Sequence of chain 1.A:
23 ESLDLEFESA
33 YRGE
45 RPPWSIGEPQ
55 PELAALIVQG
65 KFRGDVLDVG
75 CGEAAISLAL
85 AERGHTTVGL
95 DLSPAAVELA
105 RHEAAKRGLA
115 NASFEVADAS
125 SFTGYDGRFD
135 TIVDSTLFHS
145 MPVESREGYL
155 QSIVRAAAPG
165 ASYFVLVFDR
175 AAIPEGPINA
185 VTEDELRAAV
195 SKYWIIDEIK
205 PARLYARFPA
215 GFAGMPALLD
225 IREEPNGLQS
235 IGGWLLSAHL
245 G

A protein and the small-molecule ligand that binds it are described below.
Small molecule (SMILES): O=c1ccn(O)c2ccccc12

Binding-site contacts:
Ligand atom C5 contacts residue TYR209 of chain 1.A at 4.1 Å (hydrophobic).
Ligand atom C contacts residue THR140 of chain 1.A at 3.5 Å.
Ligand atom N contacts residue HIS143 of chain 1.A at 3.7 Å.
Ligand atom C6 contacts residue PHE172 of chain 1.A at 4.3 Å (hydrophobic).
Ligand atom O1 contacts residue PHE212 of chain 1.A at 3.8 Å.
Ligand atom C5 contacts residue TRP48 of chain 1.A at 3.7 Å (hydrophobic).
Ligand atom C3 contacts residue TRP48 of chain 1.A at 4.0 Å (hydrophobic).
Ligand atom C contacts residue PHE172 of chain 1.A at 3.9 Å (hydrophobic).
Ligand atom C4 contacts residue ALA210 of chain 1.A at 3.7 Å (hydrophobic).
Ligand atom O contacts residue SAH1 of chain 1.B at 3.7 Å.
Ligand atom N contacts residue PHE172 of chain 1.A at 4.0 Å.
Ligand atom C5 contacts residue THR140 of chain 1.A at 4.2 Å.
Ligand atom C2 contacts residue TRP48 of chain 1.A at 3.9 Å (hydrophobic).
Ligand atom C3 contacts residue ALA210 of chain 1.A at 3.9 Å (hydrophobic).
Ligand atom C4 contacts residue TRP48 of chain 1.A at 3.8 Å (hydrophobic).
Ligand atom C6 contacts residue TRP48 of chain 1.A at 3.6 Å (hydrophobic).
Ligand atom C3 contacts residue PHE212 of chain 1.A at 4.0 Å (hydrophobic).
Ligand atom C7 contacts residue TRP48 of chain 1.A at 3.7 Å (hydrophobic).
Ligand atom C5 contacts residue LEU208 of chain 1.A at 4.2 Å (hydrophobic).
Ligand atom C1 contacts residue HIS143 of chain 1.A at 4.3 Å.
Ligand atom C2 contacts residue PHE172 of chain 1.A at 3.7 Å (hydrophobic).
Ligand atom O1 contacts residue TRP48 of chain 1.A at 3.9 Å.
Ligand atom O contacts residue THR140 of chain 1.A at 3.0 Å (h-bond).
Ligand atom C8 contacts residue TRP48 of chain 1.A at 4.1 Å (hydrophobic).
Ligand atom O contacts residue SER144 of chain 1.A at 3.7 Å.
Ligand atom C1 contacts residue THR140 of chain 1.A at 4.2 Å.
Ligand atom C1 contacts residue PHE172 of chain 1.A at 3.8 Å (hydrophobic).
Ligand atom C8 contacts residue PHE172 of chain 1.A at 4.3 Å (hydrophobic).
Ligand atom C contacts residue TRP48 of chain 1.A at 3.7 Å (hydrophobic).
Ligand atom O contacts residue PHE172 of chain 1.A at 4.3 Å.
Ligand atom C8 contacts residue HIS143 of chain 1.A at 4.3 Å.
Ligand atom N contacts residue SAH1 of chain 1.B at 4.3 Å.
Ligand atom C5 contacts residue PHE172 of chain 1.A at 4.0 Å (hydrophobic).
Ligand atom N contacts residue THR140 of chain 1.A at 4.0 Å.
Ligand atom O contacts residue HIS143 of chain 1.A at 2.8 Å (h-bond).
Ligand atom N contacts residue TRP48 of chain 1.A at 4.3 Å.
Ligand atom C4 contacts residue PHE172 of chain 1.A at 4.0 Å (hydrophobic).
Ligand atom C1 contacts residue TRP48 of chain 1.A at 3.9 Å (hydrophobic).
Ligand atom C4 contacts residue TYR209 of chain 1.A at 3.8 Å (hydrophobic).
Ligand atom C3 contacts residue PHE172 of chain 1.A at 3.8 Å (hydrophobic).